Sequence of chain 1.H:
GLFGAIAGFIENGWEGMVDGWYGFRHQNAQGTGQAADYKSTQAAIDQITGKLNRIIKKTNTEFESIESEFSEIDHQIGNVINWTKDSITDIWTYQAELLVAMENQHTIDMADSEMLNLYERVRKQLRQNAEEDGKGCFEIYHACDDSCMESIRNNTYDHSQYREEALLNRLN

Sequence of chain 1.K:
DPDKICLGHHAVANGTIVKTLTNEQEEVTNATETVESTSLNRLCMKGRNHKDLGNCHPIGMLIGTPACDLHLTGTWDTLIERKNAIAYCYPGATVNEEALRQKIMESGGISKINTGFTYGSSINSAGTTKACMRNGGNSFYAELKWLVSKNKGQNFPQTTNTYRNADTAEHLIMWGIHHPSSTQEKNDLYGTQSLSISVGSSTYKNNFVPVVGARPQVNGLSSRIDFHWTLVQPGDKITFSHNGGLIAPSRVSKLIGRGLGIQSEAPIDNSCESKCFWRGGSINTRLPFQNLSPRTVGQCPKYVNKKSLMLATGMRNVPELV

A protein and the small-molecule ligand that binds it are described below.
Small molecule (SMILES): CC(=O)N[C@@H]1[C@@H](O)[C@H](O)[C@@H](CO)O[C@H]1O

Binding-site contacts:
Ligand atom O7 contacts residue ASN79 of chain 1.H at 3.2 Å (h-bond).
Ligand atom O7 contacts residue HIS75 of chain 1.H at 4.2 Å.
Ligand atom C8 contacts residue GLY78 of chain 1.H at 4.0 Å.
Ligand atom C2 contacts residue ASN82 of chain 1.H at 2.5 Å.
Ligand atom C8 contacts residue ASN79 of chain 1.H at 3.4 Å.
Ligand atom O7 contacts residue CA1 of chain 1.X at 2.3 Å.
Ligand atom N2 contacts residue ASN82 of chain 1.H at 3.0 Å (h-bond).
Ligand atom C7 contacts residue HIS75 of chain 1.H at 4.4 Å.
Ligand atom O5 contacts residue ASN82 of chain 1.H at 2.4 Å (h-bond).
Ligand atom O7 contacts residue GLU106 of chain 1.K at 3.1 Å (salt-bridge).
Ligand atom O7 contacts residue ASN82 of chain 1.H at 4.0 Å.
Ligand atom C7 contacts residue ASN82 of chain 1.H at 3.7 Å.
Ligand atom C1 contacts residue ASN82 of chain 1.H at 1.5 Å.
Ligand atom C5 contacts residue ASN82 of chain 1.H at 3.7 Å.
Ligand atom N2 contacts residue CA1 of chain 1.X at 4.3 Å.
Ligand atom C7 contacts residue ASN79 of chain 1.H at 3.5 Å.
Ligand atom C8 contacts residue CA1 of chain 1.X at 4.2 Å.
Ligand atom C7 contacts residue CA1 of chain 1.X at 3.4 Å.
Ligand atom C3 contacts residue ASN82 of chain 1.H at 3.9 Å.
Ligand atom C7 contacts residue GLU106 of chain 1.K at 4.2 Å.
Ligand atom C4 contacts residue ASN82 of chain 1.H at 4.3 Å.
Ligand atom C8 contacts residue HIS75 of chain 1.H at 3.5 Å.
Ligand atom C2 contacts residue CA1 of chain 1.X at 4.4 Å.